Sequence of chain 1.A:
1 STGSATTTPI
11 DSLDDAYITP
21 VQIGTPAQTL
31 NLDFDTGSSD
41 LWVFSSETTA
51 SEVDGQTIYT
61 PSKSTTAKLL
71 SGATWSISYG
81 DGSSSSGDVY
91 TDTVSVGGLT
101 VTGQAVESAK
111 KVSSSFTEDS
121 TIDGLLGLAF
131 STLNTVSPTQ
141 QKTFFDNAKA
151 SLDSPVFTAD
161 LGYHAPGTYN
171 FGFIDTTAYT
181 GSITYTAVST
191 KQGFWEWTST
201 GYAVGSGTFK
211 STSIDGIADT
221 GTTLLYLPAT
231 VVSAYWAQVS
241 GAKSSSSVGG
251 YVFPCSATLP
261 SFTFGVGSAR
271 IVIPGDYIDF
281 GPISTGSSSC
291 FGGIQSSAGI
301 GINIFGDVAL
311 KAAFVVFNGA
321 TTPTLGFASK

Binding-site contacts:
Ligand atom C03 contacts residue GLY221 of chain 1.A at 3.6 Å.
Ligand atom C07 contacts residue ASP33 of chain 1.A at 3.6 Å.
Ligand atom N contacts residue ASP81 of chain 1.A at 2.8 Å (salt-bridge).
Ligand atom C14 contacts residue ILE10 of chain 1.A at 3.5 Å (hydrophobic).
Ligand atom O contacts residue THR223 of chain 1.A at 3.0 Å (h-bond).
Ligand atom C04 contacts residue ASP81 of chain 1.A at 3.4 Å.
Ligand atom C05 contacts residue PHE116 of chain 1.A at 3.8 Å (hydrophobic).
Ligand atom N01 contacts residue THR222 of chain 1.A at 3.4 Å (h-bond).
Ligand atom O01 contacts residue TYR79 of chain 1.A at 3.3 Å.
Ligand atom S contacts residue TYR226 of chain 1.A at 3.5 Å (h-bond).
Ligand atom C12 contacts residue ASP15 of chain 1.A at 3.7 Å.
Ligand atom C11 contacts residue ASP81 of chain 1.A at 3.6 Å.
Ligand atom C25 contacts residue THR223 of chain 1.A at 3.1 Å.
Ligand atom C06 contacts residue PHE116 of chain 1.A at 3.7 Å (hydrophobic).
Ligand atom O01 contacts residue ASP81 of chain 1.A at 3.0 Å (salt-bridge).
Ligand atom C21 contacts residue GLY80 of chain 1.A at 3.4 Å.
Ligand atom C05 contacts residue ASP81 of chain 1.A at 3.5 Å.
Ligand atom C22 contacts residue GLY80 of chain 1.A at 3.5 Å.
Ligand atom C04 contacts residue TYR79 of chain 1.A at 3.6 Å (hydrophobic).
Ligand atom C08 contacts residue GLY221 of chain 1.A at 3.1 Å.
Ligand atom C17 contacts residue ASP15 of chain 1.A at 3.5 Å.
Ligand atom C10 contacts residue ASP81 of chain 1.A at 3.6 Å.
Ligand atom C16 contacts residue ASP15 of chain 1.A at 3.7 Å.
Ligand atom C21 contacts residue ILE304 of chain 1.A at 3.7 Å (hydrophobic).
Ligand atom C2 contacts residue THR223 of chain 1.A at 3.6 Å.
Ligand atom C22 contacts residue ILE300 of chain 1.A at 3.5 Å (hydrophobic).
Ligand atom C2 contacts residue GLY221 of chain 1.A at 3.4 Å.
Ligand atom N01 contacts residue GLY221 of chain 1.A at 3.5 Å (h-bond).
Ligand atom O contacts residue THR222 of chain 1.A at 3.3 Å.
Ligand atom C1 contacts residue GLY221 of chain 1.A at 3.6 Å.
Ligand atom C09 contacts residue ASP81 of chain 1.A at 3.5 Å.
Ligand atom C contacts residue ILE304 of chain 1.A at 3.6 Å (hydrophobic).
Ligand atom C05 contacts residue SER83 of chain 1.A at 3.4 Å.
Ligand atom C contacts residue THR222 of chain 1.A at 3.6 Å.
Ligand atom C14 contacts residue ASP119 of chain 1.A at 3.5 Å.
Ligand atom C19 contacts residue THR222 of chain 1.A at 3.7 Å.
Ligand atom C20 contacts residue ILE304 of chain 1.A at 3.5 Å (hydrophobic).
Ligand atom C01 contacts residue THR222 of chain 1.A at 3.5 Å.
Ligand atom C25 contacts residue ASP15 of chain 1.A at 3.1 Å.
Ligand atom O01 contacts residue GLY80 of chain 1.A at 3.0 Å (h-bond).

The protein below binds the small molecule below.
Small molecule (SMILES): O=C(CCNCc1ccccc1)Nc1scc(-c2ccccc2)c1C(=O)NCc1ccccc1